Sequence of chain 1.TA:
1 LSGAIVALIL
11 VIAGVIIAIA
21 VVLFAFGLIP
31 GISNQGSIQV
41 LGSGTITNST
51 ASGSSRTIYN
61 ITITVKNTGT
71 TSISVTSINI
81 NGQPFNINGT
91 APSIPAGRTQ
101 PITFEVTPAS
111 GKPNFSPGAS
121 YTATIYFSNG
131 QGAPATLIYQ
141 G

Binding-site contacts:
Ligand atom O7 contacts residue TYR139 of chain 1.TA at 3.3 Å (h-bond).
Ligand atom C4 contacts residue ASN48 of chain 1.TA at 4.3 Å.
Ligand atom N2 contacts residue ASN48 of chain 1.TA at 2.9 Å (h-bond).
Ligand atom C8 contacts residue SER54 of chain 1.TA at 3.1 Å.
Ligand atom O6 contacts residue THR50 of chain 1.TA at 2.7 Å (h-bond).
Ligand atom C7 contacts residue THR57 of chain 1.TA at 3.8 Å.
Ligand atom C7 contacts residue TYR59 of chain 1.TA at 4.2 Å (hydrophobic).
Ligand atom C1 contacts residue THR50 of chain 1.TA at 3.7 Å.
Ligand atom C8 contacts residue ARG56 of chain 1.TA at 3.8 Å.
Ligand atom O7 contacts residue ASN48 of chain 1.TA at 3.3 Å (h-bond).
Ligand atom C7 contacts residue SER54 of chain 1.TA at 4.3 Å.
Ligand atom C2 contacts residue ASN48 of chain 1.TA at 2.5 Å.
Ligand atom O5 contacts residue ASN48 of chain 1.TA at 2.4 Å (h-bond).
Ligand atom C5 contacts residue ASN48 of chain 1.TA at 3.6 Å.
Ligand atom C8 contacts residue THR50 of chain 1.TA at 4.4 Å.
Ligand atom C7 contacts residue ASN48 of chain 1.TA at 3.3 Å.
Ligand atom N2 contacts residue THR57 of chain 1.TA at 4.5 Å.
Ligand atom C8 contacts residue TYR139 of chain 1.TA at 3.7 Å (hydrophobic).
Ligand atom O7 contacts residue THR57 of chain 1.TA at 3.1 Å.
Ligand atom C3 contacts residue THR57 of chain 1.TA at 4.3 Å.
Ligand atom C8 contacts residue THR57 of chain 1.TA at 4.0 Å.
Ligand atom C1 contacts residue ASN48 of chain 1.TA at 1.4 Å.
Ligand atom C8 contacts residue TYR59 of chain 1.TA at 3.2 Å (hydrophobic).
Ligand atom C8 contacts residue SER55 of chain 1.TA at 4.2 Å.
Ligand atom C8 contacts residue PRO113 of chain 1.TA at 4.3 Å (hydrophobic).
Ligand atom N2 contacts residue TYR59 of chain 1.TA at 4.2 Å.
Ligand atom O5 contacts residue THR50 of chain 1.TA at 4.0 Å.
Ligand atom C3 contacts residue ASN48 of chain 1.TA at 3.8 Å.
Ligand atom C8 contacts residue ASN48 of chain 1.TA at 4.4 Å.
Ligand atom C5 contacts residue THR50 of chain 1.TA at 3.8 Å.
Ligand atom C6 contacts residue ALA51 of chain 1.TA at 4.5 Å (hydrophobic).
Ligand atom C6 contacts residue THR50 of chain 1.TA at 3.7 Å.
Ligand atom O6 contacts residue SER52 of chain 1.TA at 4.4 Å.
Ligand atom C3 contacts residue THR50 of chain 1.TA at 4.5 Å.
Ligand atom C7 contacts residue TYR139 of chain 1.TA at 3.7 Å (hydrophobic).
Ligand atom O6 contacts residue ALA51 of chain 1.TA at 4.2 Å.

A small-molecule ligand and the protein it binds are described below.
Small molecule (SMILES): CC(=O)N[C@H]1[C@H](O[C@H]2[C@H](O)[C@@H](NC(C)=O)CO[C@@H]2CO)O[C@H](CO)[C@@H](O)[C@@H]1O